Binding-site contacts:
Ligand atom C11 contacts residue THR110 of chain 1.E at 4.0 Å.
Ligand atom O27 contacts residue GLN133 of chain 1.E at 3.3 Å (h-bond).
Ligand atom C5 contacts residue THR134 of chain 1.E at 4.0 Å.
Ligand atom O28 contacts residue VAL113 of chain 1.E at 3.6 Å.
Ligand atom C22 contacts residue ILE319 of chain 1.E at 4.0 Å (hydrophobic).
Ligand atom N25 contacts residue THR110 of chain 1.E at 3.8 Å.
Ligand atom C3 contacts residue GLN133 of chain 1.E at 3.4 Å.
Ligand atom C18 contacts residue HIS349 of chain 1.E at 4.0 Å.
Ligand atom O28 contacts residue THR110 of chain 1.E at 4.0 Å.
Ligand atom S26 contacts residue GLN133 of chain 1.E at 3.8 Å.
Ligand atom C11 contacts residue GLN133 of chain 1.E at 3.5 Å.
Ligand atom C10 contacts residue PHE345 of chain 1.E at 3.5 Å (hydrophobic).
Ligand atom C24 contacts residue VAL137 of chain 1.E at 3.4 Å (hydrophobic).
Ligand atom O8 contacts residue ASN323 of chain 1.E at 3.3 Å (h-bond).
Ligand atom O12 contacts residue GLN133 of chain 1.E at 3.5 Å (h-bond).
Ligand atom N25 contacts residue GLN133 of chain 1.E at 3.1 Å (h-bond).
Ligand atom C13 contacts residue GLN133 of chain 1.E at 3.7 Å.
Ligand atom O9 contacts residue HIS349 of chain 1.E at 3.5 Å (h-bond).
Ligand atom O27 contacts residue TRP119 of chain 1.E at 3.4 Å.
Ligand atom C14 contacts residue GLN133 of chain 1.E at 3.8 Å.
Ligand atom C21 contacts residue ASN323 of chain 1.E at 3.9 Å.
Ligand atom C14 contacts residue VAL137 of chain 1.E at 3.4 Å (hydrophobic).
Ligand atom C17 contacts residue HIS349 of chain 1.E at 3.9 Å.
Ligand atom C4 contacts residue PRO130 of chain 1.E at 3.9 Å (hydrophobic).
Ligand atom C21 contacts residue PHE226 of chain 1.E at 3.5 Å (hydrophobic).
Ligand atom C22 contacts residue PHE226 of chain 1.E at 3.6 Å (hydrophobic).
Ligand atom C6 contacts residue THR134 of chain 1.E at 3.6 Å.
Ligand atom C23 contacts residue ILE319 of chain 1.E at 3.7 Å (hydrophobic).
Ligand atom C4 contacts residue GLN133 of chain 1.E at 2.8 Å.
Ligand atom C16 contacts residue VAL137 of chain 1.E at 3.6 Å (hydrophobic).
Ligand atom O28 contacts residue TRP119 of chain 1.E at 3.4 Å.
Ligand atom O28 contacts residue ALA109 of chain 1.E at 3.9 Å.
Ligand atom C5 contacts residue PRO130 of chain 1.E at 3.8 Å (hydrophobic).
Ligand atom C15 contacts residue VAL137 of chain 1.E at 3.4 Å (hydrophobic).
Ligand atom C10 contacts residue ASN323 of chain 1.E at 3.4 Å.
Ligand atom S26 contacts residue TRP119 of chain 1.E at 3.7 Å.
Ligand atom C15 contacts residue THR134 of chain 1.E at 4.0 Å.
Ligand atom C19 contacts residue VAL137 of chain 1.E at 4.0 Å (hydrophobic).
Ligand atom C29 contacts residue TRP119 of chain 1.E at 3.8 Å (hydrophobic).
Ligand atom O27 contacts residue PRO130 of chain 1.E at 3.6 Å.

Sequence of chain 1.E:
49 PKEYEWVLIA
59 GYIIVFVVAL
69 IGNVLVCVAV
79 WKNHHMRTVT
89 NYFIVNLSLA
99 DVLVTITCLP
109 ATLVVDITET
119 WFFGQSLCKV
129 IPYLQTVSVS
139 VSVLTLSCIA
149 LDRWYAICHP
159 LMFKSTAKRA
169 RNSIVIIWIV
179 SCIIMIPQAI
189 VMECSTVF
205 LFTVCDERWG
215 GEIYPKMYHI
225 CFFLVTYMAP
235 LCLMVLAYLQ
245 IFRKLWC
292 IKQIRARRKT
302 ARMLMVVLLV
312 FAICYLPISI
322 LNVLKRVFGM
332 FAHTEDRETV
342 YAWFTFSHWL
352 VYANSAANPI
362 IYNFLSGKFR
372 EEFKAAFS

A small-molecule ligand and the protein it binds are described below.
Small molecule (SMILES): COC(=O)N1CCC[C@H](NS(C)(=O)=O)[C@@H]1COC1CCC(c2ccccc2)CC1